Sequence of chain 1.A:
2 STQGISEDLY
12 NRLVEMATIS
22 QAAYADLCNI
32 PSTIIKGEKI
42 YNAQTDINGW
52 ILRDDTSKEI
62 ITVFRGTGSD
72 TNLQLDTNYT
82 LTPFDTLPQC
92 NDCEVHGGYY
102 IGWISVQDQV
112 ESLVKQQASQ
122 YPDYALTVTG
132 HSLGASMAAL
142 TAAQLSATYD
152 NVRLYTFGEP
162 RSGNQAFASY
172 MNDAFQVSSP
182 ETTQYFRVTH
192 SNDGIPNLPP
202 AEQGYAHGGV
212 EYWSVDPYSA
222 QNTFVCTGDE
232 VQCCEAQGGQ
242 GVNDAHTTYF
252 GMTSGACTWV

Binding-site contacts:
Ligand atom C6 contacts residue GLY98 of chain 1.A at 3.6 Å.
Ligand atom C1 contacts residue THR81 of chain 1.A at 4.5 Å.
Ligand atom C5 contacts residue ASN79 of chain 1.A at 3.6 Å.
Ligand atom O5 contacts residue THR83 of chain 1.A at 4.4 Å.
Ligand atom O5 contacts residue GLY99 of chain 1.A at 4.1 Å.
Ligand atom C6 contacts residue TYR101 of chain 1.A at 4.5 Å (hydrophobic).
Ligand atom C6 contacts residue THR83 of chain 1.A at 3.5 Å.
Ligand atom C5 contacts residue GLY98 of chain 1.A at 4.0 Å.
Ligand atom C6 contacts residue ILE102 of chain 1.A at 3.7 Å (hydrophobic).
Ligand atom C5 contacts residue ILE102 of chain 1.A at 4.2 Å (hydrophobic).
Ligand atom C4 contacts residue ILE102 of chain 1.A at 4.3 Å (hydrophobic).
Ligand atom C1 contacts residue ILE102 of chain 1.A at 4.3 Å (hydrophobic).
Ligand atom C2 contacts residue ASN79 of chain 1.A at 2.4 Å.
Ligand atom O5 contacts residue ASN79 of chain 1.A at 2.3 Å (h-bond).
Ligand atom C7 contacts residue ASN79 of chain 1.A at 3.6 Å.
Ligand atom C2 contacts residue ILE102 of chain 1.A at 4.3 Å (hydrophobic).
Ligand atom O5 contacts residue ILE102 of chain 1.A at 3.5 Å.
Ligand atom C3 contacts residue ASN79 of chain 1.A at 3.7 Å.
Ligand atom O6 contacts residue GLY98 of chain 1.A at 2.7 Å (h-bond).
Ligand atom C1 contacts residue GLY98 of chain 1.A at 4.2 Å.
Ligand atom C1 contacts residue ASN79 of chain 1.A at 1.4 Å.
Ligand atom O6 contacts residue TYR101 of chain 1.A at 3.8 Å.
Ligand atom N2 contacts residue ASN79 of chain 1.A at 2.9 Å (h-bond).
Ligand atom O5 contacts residue GLY98 of chain 1.A at 3.3 Å (h-bond).
Ligand atom C4 contacts residue ASN79 of chain 1.A at 4.2 Å.
Ligand atom C5 contacts residue THR83 of chain 1.A at 3.8 Å.
Ligand atom O6 contacts residue ILE102 of chain 1.A at 4.1 Å.
Ligand atom O6 contacts residue THR83 of chain 1.A at 2.8 Å (h-bond).
Ligand atom O7 contacts residue ASN79 of chain 1.A at 4.0 Å.

This protein binds this small molecule.
Small molecule (SMILES): CC(=O)N[C@@H]1[C@@H](O)[C@H](O)[C@@H](CO)O[C@H]1O